The protein below binds the small molecule below.
Small molecule (SMILES): CCCc1nn(C)c2c(=O)[nH]c(-c3cc(S(=O)(=O)N4CCN(C)CC4)ccc3OCC)nc12

Binding-site contacts:
Ligand atom C4 contacts residue GLN287 of chain 1.B at 3.0 Å.
Ligand atom C5 contacts residue PHE256 of chain 1.B at 4.1 Å (hydrophobic).
Ligand atom C9 contacts residue PHE256 of chain 1.B at 4.0 Å (hydrophobic).
Ligand atom C33 contacts residue PHE256 of chain 1.B at 4.1 Å (hydrophobic).
Ligand atom C9 contacts residue GLN287 of chain 1.B at 3.5 Å.
Ligand atom C21 contacts residue PHE290 of chain 1.B at 4.0 Å (hydrophobic).
Ligand atom C24 contacts residue PHE290 of chain 1.B at 3.8 Å (hydrophobic).
Ligand atom C31 contacts residue TYR82 of chain 1.B at 3.8 Å (hydrophobic).
Ligand atom N22 contacts residue PHE290 of chain 1.B at 3.7 Å.
Ligand atom C21 contacts residue GLN287 of chain 1.B at 3.6 Å.
Ligand atom O11 contacts residue PHE290 of chain 1.B at 3.1 Å.
Ligand atom C23 contacts residue GLN287 of chain 1.B at 3.9 Å.
Ligand atom C2 contacts residue GLN287 of chain 1.B at 3.8 Å.
Ligand atom C7 contacts residue MET274 of chain 1.B at 3.9 Å (hydrophobic).
Ligand atom C2 contacts residue LEU283 of chain 1.B at 3.8 Å (hydrophobic).
Ligand atom C2 contacts residue VAL252 of chain 1.B at 3.3 Å (hydrophobic).
Ligand atom C2 contacts residue PHE256 of chain 1.B at 3.6 Å (hydrophobic).
Ligand atom C20 contacts residue ASN131 of chain 1.B at 3.7 Å.
Ligand atom N22 contacts residue GLN287 of chain 1.B at 2.9 Å (h-bond).
Ligand atom C16 contacts residue LEU195 of chain 1.B at 4.1 Å (hydrophobic).
Ligand atom O27 contacts residue GLN287 of chain 1.B at 3.4 Å (h-bond).
Ligand atom C4 contacts residue PHE256 of chain 1.B at 3.9 Å (hydrophobic).
Ligand atom O3 contacts residue GLN287 of chain 1.B at 2.5 Å (h-bond).
Ligand atom C5 contacts residue GLN287 of chain 1.B at 3.8 Å.
Ligand atom C34 contacts residue HIS83 of chain 1.B at 3.2 Å.
Ligand atom C1 contacts residue PHE256 of chain 1.B at 3.3 Å (hydrophobic).
Ligand atom C31 contacts residue ALA237 of chain 1.B at 3.8 Å (hydrophobic).
Ligand atom N26 contacts residue PHE290 of chain 1.B at 3.9 Å.
Ligand atom O27 contacts residue ILE238 of chain 1.B at 4.1 Å.
Ligand atom C9 contacts residue PHE290 of chain 1.B at 4.1 Å (hydrophobic).
Ligand atom C8 contacts residue PHE290 of chain 1.B at 3.6 Å (hydrophobic).
Ligand atom C6 contacts residue MET274 of chain 1.B at 3.3 Å (hydrophobic).
Ligand atom O3 contacts residue LEU283 of chain 1.B at 4.0 Å.
Ligand atom C15 contacts residue LEU195 of chain 1.B at 3.9 Å (hydrophobic).
Ligand atom N29 contacts residue LEU235 of chain 1.B at 4.1 Å.
Ligand atom C5 contacts residue MET274 of chain 1.B at 3.9 Å (hydrophobic).
Ligand atom C23 contacts residue PHE290 of chain 1.B at 3.7 Å (hydrophobic).
Ligand atom C25 contacts residue PHE290 of chain 1.B at 3.8 Å (hydrophobic).
Ligand atom C1 contacts residue LEU283 of chain 1.B at 3.7 Å (hydrophobic).
Ligand atom O12 contacts residue MET274 of chain 1.B at 3.7 Å.

Sequence of chain 1.B:
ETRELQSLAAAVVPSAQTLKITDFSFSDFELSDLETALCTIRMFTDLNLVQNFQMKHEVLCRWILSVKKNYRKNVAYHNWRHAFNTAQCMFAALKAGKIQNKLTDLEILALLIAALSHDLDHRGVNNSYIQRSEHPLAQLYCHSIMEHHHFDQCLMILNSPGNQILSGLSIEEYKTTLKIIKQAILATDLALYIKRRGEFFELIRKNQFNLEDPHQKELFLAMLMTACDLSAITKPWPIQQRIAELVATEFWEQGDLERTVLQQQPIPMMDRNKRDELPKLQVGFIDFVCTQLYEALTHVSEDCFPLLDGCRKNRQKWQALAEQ